Binding-site contacts:
Ligand atom O5 contacts residue ASN245 of chain 2.C at 2.2 Å (h-bond).
Ligand atom C5 contacts residue ASN245 of chain 2.C at 3.6 Å.
Ligand atom C2 contacts residue TYR25 of chain 2.E at 3.3 Å (hydrophobic).
Ligand atom C6 contacts residue HIS3 of chain 2.E at 3.9 Å.
Ligand atom O6 contacts residue ASN248 of chain 2.C at 2.6 Å (h-bond).
Ligand atom C3 contacts residue GLY26 of chain 2.E at 3.6 Å.
Ligand atom O7 contacts residue TYR25 of chain 2.E at 3.1 Å.
Ligand atom O5 contacts residue GLY26 of chain 2.E at 4.1 Å.
Ligand atom C7 contacts residue ASN245 of chain 2.C at 3.1 Å.
Ligand atom C6 contacts residue VAL5 of chain 2.E at 3.5 Å (hydrophobic).
Ligand atom C1 contacts residue TYR25 of chain 2.E at 4.0 Å (hydrophobic).
Ligand atom O2 contacts residue GLN6 of chain 2.E at 3.7 Å.
Ligand atom C3 contacts residue TYR25 of chain 2.E at 3.8 Å (hydrophobic).
Ligand atom C3 contacts residue HIS3 of chain 2.E at 3.7 Å.
Ligand atom C6 contacts residue HIS3 of chain 2.E at 3.3 Å.
Ligand atom O5 contacts residue TYR25 of chain 2.E at 3.6 Å.
Ligand atom C8 contacts residue GLY26 of chain 2.E at 3.5 Å.
Ligand atom O6 contacts residue GLN1 of chain 2.E at 3.0 Å (h-bond).
Ligand atom N2 contacts residue ASN245 of chain 2.C at 3.0 Å (h-bond).
Ligand atom C5 contacts residue HIS3 of chain 2.E at 4.0 Å.
Ligand atom C6 contacts residue ASN248 of chain 2.C at 4.0 Å.
Ligand atom C6 contacts residue THR247 of chain 2.C at 3.6 Å.
Ligand atom O3 contacts residue GLY26 of chain 2.E at 3.7 Å.
Ligand atom O5 contacts residue ASN248 of chain 2.C at 3.7 Å.
Ligand atom O4 contacts residue GLY26 of chain 2.E at 4.1 Å.
Ligand atom C6 contacts residue TYR25 of chain 2.E at 4.1 Å (hydrophobic).
Ligand atom C1 contacts residue HIS3 of chain 2.E at 3.6 Å.
Ligand atom O7 contacts residue ASN245 of chain 2.C at 2.6 Å (h-bond).
Ligand atom N2 contacts residue GLY26 of chain 2.E at 3.6 Å.
Ligand atom O6 contacts residue THR247 of chain 2.C at 2.9 Å.
Ligand atom C2 contacts residue ASN245 of chain 2.C at 2.5 Å.
Ligand atom C1 contacts residue ASN245 of chain 2.C at 1.4 Å.
Ligand atom O5 contacts residue HIS3 of chain 2.E at 3.6 Å.
Ligand atom C3 contacts residue ASN245 of chain 2.C at 3.8 Å.
Ligand atom C4 contacts residue TYR25 of chain 2.E at 3.9 Å (hydrophobic).
Ligand atom C6 contacts residue GLN1 of chain 2.E at 3.5 Å.
Ligand atom O3 contacts residue GLN1 of chain 2.E at 4.1 Å.
Ligand atom O3 contacts residue TYR25 of chain 2.E at 3.7 Å.
Ligand atom O6 contacts residue ASN245 of chain 2.C at 3.6 Å.
Ligand atom O6 contacts residue HIS3 of chain 2.E at 3.4 Å (h-bond).

Sequence of chain 2.C:
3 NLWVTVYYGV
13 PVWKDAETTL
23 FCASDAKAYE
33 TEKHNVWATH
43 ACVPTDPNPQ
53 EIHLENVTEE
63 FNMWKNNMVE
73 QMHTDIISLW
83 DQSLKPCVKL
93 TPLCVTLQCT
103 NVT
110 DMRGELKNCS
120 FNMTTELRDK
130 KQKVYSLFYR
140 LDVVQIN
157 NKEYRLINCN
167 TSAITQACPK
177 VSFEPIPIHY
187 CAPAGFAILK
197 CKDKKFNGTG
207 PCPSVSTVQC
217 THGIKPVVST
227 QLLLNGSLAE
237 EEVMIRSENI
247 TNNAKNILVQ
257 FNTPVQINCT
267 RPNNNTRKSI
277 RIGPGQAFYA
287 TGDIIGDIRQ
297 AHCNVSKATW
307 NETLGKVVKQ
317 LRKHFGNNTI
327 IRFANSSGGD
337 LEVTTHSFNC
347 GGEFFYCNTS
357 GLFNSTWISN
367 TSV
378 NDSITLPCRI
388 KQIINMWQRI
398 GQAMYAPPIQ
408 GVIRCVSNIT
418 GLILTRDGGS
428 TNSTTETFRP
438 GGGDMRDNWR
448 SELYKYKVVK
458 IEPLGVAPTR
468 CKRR

Sequence of chain 2.E:
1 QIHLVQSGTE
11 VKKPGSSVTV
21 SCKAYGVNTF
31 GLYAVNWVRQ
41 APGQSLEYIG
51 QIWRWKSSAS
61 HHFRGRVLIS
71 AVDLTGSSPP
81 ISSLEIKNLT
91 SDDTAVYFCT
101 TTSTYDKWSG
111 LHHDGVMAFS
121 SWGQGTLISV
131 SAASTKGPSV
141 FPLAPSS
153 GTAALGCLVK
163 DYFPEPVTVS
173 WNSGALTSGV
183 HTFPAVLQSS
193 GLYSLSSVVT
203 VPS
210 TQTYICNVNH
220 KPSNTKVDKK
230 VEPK

This small molecule binds to this protein.
Small molecule (SMILES): CC(=O)N[C@H]1[C@H](O[C@H]2[C@H](O)[C@@H](NC(C)=O)CO[C@@H]2CO)O[C@H](CO)[C@@H](O[C@@H]2O[C@H](CO[C@H]3O[C@H](CO[C@H]4O[C@H](CO)[C@@H](O)[C@H](O)[C@@H]4O)[C@@H](O)[C@H](O[C@H]4O[C@H](CO)[C@@H](O)[C@H](O)[C@@H]4O)[C@@H]3O)[C@@H](O)[C@H](O[C@H]3O[C@H](CO)[C@@H](O)[C@H](O)[C@@H]3O[C@H]3O[C@H](CO)[C@@H](O)[C@H](O)[C@@H]3O)[C@@H]2O)[C@@H]1O